Binding-site contacts:
Ligand atom N2 contacts residue GLU455 of chain 1.A at 3.3 Å (salt-bridge).
Ligand atom O6 contacts residue ASN457 of chain 1.A at 4.4 Å.
Ligand atom O5 contacts residue ASN457 of chain 1.A at 2.4 Å (h-bond).
Ligand atom C8 contacts residue LEU456 of chain 1.A at 3.5 Å (hydrophobic).
Ligand atom C4 contacts residue ASN457 of chain 1.A at 4.2 Å.
Ligand atom C1 contacts residue GLU455 of chain 1.A at 4.1 Å.
Ligand atom C2 contacts residue ASN457 of chain 1.A at 2.5 Å.
Ligand atom C6 contacts residue ASN457 of chain 1.A at 4.3 Å.
Ligand atom N2 contacts residue ASN457 of chain 1.A at 2.6 Å (h-bond).
Ligand atom C7 contacts residue ASN457 of chain 1.A at 3.7 Å.
Ligand atom C3 contacts residue ASN457 of chain 1.A at 3.7 Å.
Ligand atom C8 contacts residue GLU455 of chain 1.A at 3.5 Å.
Ligand atom C5 contacts residue ASN457 of chain 1.A at 3.7 Å.
Ligand atom C8 contacts residue ASN457 of chain 1.A at 4.3 Å.
Ligand atom C7 contacts residue GLU455 of chain 1.A at 3.9 Å.
Ligand atom C1 contacts residue ASN457 of chain 1.A at 1.4 Å.
Ligand atom C2 contacts residue GLU455 of chain 1.A at 4.3 Å.

This small molecule binds to this protein.
Small molecule (SMILES): CC(=O)N[C@@H]1[C@@H](O)[C@H](O)[C@@H](CO)O[C@H]1O

Sequence of chain 1.A:
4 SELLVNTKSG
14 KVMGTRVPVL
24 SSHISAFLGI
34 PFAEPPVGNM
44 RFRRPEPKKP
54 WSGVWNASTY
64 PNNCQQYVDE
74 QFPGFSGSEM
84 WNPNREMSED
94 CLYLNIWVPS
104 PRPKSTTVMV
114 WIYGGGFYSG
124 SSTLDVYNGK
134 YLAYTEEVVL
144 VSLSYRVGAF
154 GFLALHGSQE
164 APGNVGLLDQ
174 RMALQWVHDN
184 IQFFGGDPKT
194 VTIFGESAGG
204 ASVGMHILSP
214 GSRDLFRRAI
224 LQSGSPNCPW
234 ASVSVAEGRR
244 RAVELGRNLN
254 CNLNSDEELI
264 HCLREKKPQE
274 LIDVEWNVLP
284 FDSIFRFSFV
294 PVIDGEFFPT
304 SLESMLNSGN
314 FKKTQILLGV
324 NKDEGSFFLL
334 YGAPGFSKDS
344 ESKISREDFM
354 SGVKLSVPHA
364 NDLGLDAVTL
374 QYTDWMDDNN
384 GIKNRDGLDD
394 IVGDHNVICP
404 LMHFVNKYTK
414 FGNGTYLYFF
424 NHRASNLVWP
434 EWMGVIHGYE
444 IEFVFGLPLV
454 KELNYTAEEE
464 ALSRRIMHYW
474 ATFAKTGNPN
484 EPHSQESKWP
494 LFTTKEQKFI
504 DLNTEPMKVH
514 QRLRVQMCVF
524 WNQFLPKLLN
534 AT